Binding-site contacts:
Ligand atom C2' contacts residue PRO628 of chain 30.A at 3.6 Å (hydrophobic).
Ligand atom C4 contacts residue PRO628 of chain 30.A at 3.0 Å (hydrophobic).
Ligand atom O3' contacts residue PRO628 of chain 30.A at 4.1 Å.
Ligand atom N7 contacts residue ASN606 of chain 30.A at 4.2 Å.
Ligand atom C8 contacts residue HIS627 of chain 30.A at 3.5 Å.
Ligand atom C6 contacts residue GLY636 of chain 30.A at 3.6 Å.
Ligand atom C6 contacts residue PRO628 of chain 30.A at 2.8 Å (hydrophobic).
Ligand atom N3 contacts residue PRO628 of chain 30.A at 3.5 Å (h-bond).
Ligand atom C8 contacts residue PRO412 of chain 30.A at 4.3 Å (hydrophobic).
Ligand atom N7 contacts residue PRO412 of chain 30.A at 4.3 Å.
Ligand atom N9 contacts residue PRO628 of chain 30.A at 3.7 Å.
Ligand atom C5 contacts residue PRO412 of chain 30.A at 4.2 Å (hydrophobic).
Ligand atom C2 contacts residue PRO628 of chain 30.A at 3.5 Å (hydrophobic).
Ligand atom C6 contacts residue PRO412 of chain 30.A at 4.3 Å (hydrophobic).
Ligand atom C6 contacts residue SER629 of chain 30.A at 3.5 Å.
Ligand atom N7 contacts residue SER629 of chain 30.A at 3.1 Å (h-bond).
Ligand atom C4 contacts residue PRO412 of chain 30.A at 4.1 Å (hydrophobic).
Ligand atom C5 contacts residue SER629 of chain 30.A at 3.5 Å.
Ligand atom O1P contacts residue HIS625 of chain 43.A at 2.8 Å (h-bond).
Ligand atom N1 contacts residue PRO628 of chain 30.A at 3.2 Å (h-bond).
Ligand atom N6 contacts residue PHE635 of chain 30.A at 3.7 Å.
Ligand atom C1' contacts residue PRO628 of chain 30.A at 3.9 Å (hydrophobic).
Ligand atom C3' contacts residue HIS627 of chain 30.A at 4.3 Å.
Ligand atom C1' contacts residue HIS627 of chain 30.A at 4.3 Å.
Ligand atom C2 contacts residue GLY636 of chain 30.A at 3.2 Å.
Ligand atom P contacts residue HIS625 of chain 43.A at 3.9 Å.
Ligand atom N7 contacts residue PRO628 of chain 30.A at 3.3 Å (h-bond).
Ligand atom C8 contacts residue SER629 of chain 30.A at 4.2 Å.
Ligand atom N9 contacts residue PRO412 of chain 30.A at 4.2 Å.
Ligand atom N6 contacts residue GLY636 of chain 30.A at 3.2 Å (h-bond).
Ligand atom C8 contacts residue PRO628 of chain 30.A at 3.8 Å (hydrophobic).
Ligand atom N1 contacts residue VAL411 of chain 30.A at 4.3 Å.
Ligand atom N6 contacts residue SER629 of chain 30.A at 3.0 Å (h-bond).
Ligand atom N6 contacts residue PRO628 of chain 30.A at 3.4 Å (h-bond).
Ligand atom N1 contacts residue GLY636 of chain 30.A at 2.9 Å (h-bond).
Ligand atom N6 contacts residue GLY634 of chain 30.A at 3.8 Å.
Ligand atom O2P contacts residue ASP623 of chain 43.A at 3.2 Å (salt-bridge).
Ligand atom C2' contacts residue HIS627 of chain 30.A at 3.2 Å.
Ligand atom N7 contacts residue HIS627 of chain 30.A at 4.1 Å.
Ligand atom C5 contacts residue PRO628 of chain 30.A at 2.7 Å (hydrophobic).

Sequence of chain 43.A:
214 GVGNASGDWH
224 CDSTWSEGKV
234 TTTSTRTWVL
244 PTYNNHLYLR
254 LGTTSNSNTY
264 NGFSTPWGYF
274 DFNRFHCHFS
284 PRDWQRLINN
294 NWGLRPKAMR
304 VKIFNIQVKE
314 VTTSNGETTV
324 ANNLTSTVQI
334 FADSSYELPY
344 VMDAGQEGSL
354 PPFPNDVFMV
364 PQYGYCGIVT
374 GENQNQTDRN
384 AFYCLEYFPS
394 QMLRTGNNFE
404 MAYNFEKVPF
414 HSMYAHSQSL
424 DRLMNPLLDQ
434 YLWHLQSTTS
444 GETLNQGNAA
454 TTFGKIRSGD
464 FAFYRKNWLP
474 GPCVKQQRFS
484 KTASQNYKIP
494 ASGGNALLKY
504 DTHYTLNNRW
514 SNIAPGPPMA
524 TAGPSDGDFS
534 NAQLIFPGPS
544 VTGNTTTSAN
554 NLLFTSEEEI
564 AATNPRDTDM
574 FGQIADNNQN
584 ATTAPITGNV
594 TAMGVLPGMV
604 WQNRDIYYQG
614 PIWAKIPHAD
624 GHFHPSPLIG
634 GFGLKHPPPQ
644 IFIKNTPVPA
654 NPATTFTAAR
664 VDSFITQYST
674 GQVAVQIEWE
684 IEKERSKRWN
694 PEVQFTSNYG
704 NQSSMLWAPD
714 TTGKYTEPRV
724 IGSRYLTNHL

This small molecule binds to this protein.
Small molecule (SMILES): Nc1ncnc2c1ncn2[C@H]1C[C@H](O)[C@@H](COP(=O)(O)O)O1

Sequence of chain 30.A:
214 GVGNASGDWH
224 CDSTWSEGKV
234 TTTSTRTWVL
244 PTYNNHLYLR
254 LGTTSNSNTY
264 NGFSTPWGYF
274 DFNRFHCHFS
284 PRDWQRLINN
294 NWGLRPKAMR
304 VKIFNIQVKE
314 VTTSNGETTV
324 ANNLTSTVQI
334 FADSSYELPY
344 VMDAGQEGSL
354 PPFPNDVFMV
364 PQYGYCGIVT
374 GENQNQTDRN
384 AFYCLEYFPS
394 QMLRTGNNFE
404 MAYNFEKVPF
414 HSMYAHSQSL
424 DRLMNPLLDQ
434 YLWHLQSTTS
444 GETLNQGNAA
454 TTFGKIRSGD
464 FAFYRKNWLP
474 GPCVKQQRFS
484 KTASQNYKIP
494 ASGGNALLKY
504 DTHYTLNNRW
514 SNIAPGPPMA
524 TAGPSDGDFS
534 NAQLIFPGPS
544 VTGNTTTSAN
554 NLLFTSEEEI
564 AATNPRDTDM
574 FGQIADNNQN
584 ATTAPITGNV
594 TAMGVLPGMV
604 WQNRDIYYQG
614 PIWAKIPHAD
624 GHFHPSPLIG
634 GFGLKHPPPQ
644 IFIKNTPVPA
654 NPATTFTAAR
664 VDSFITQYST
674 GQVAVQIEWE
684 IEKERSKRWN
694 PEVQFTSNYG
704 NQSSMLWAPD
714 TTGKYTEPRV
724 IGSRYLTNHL